This protein binds this small molecule.
Small molecule (SMILES): N[C@@H](Cc1c[nH]c[nH+]1)C(=O)O

Sequence of chain 3.A:
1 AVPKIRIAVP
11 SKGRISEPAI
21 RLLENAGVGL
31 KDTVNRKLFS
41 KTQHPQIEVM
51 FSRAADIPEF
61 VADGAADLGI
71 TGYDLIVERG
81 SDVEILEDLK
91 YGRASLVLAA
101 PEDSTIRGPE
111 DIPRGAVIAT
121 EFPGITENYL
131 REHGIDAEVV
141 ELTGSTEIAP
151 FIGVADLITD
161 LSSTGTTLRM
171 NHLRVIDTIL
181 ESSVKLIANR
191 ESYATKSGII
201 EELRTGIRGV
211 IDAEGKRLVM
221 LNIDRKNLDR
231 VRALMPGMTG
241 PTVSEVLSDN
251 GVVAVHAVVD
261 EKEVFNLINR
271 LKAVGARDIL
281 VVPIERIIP

Sequence of chain 1.A:
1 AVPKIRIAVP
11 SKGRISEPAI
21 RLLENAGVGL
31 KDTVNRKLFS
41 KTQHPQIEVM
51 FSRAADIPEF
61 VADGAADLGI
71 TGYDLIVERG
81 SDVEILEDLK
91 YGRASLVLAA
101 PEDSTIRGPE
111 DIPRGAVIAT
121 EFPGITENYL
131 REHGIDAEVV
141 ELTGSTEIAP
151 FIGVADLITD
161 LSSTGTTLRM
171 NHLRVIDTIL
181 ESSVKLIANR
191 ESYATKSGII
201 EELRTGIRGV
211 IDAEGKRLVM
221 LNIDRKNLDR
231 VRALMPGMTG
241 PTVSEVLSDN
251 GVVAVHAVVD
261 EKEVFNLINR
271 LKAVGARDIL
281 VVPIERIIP

Binding-site contacts:
Ligand atom N contacts residue VAL246 of chain 3.A at 4.0 Å.
Ligand atom CD2 contacts residue ASP278 of chain 3.A at 3.8 Å.
Ligand atom N contacts residue GLY240 of chain 1.A at 2.8 Å (h-bond).
Ligand atom ND1 contacts residue ASN222 of chain 3.A at 3.6 Å.
Ligand atom NE2 contacts residue LEU221 of chain 3.A at 3.8 Å.
Ligand atom CE1 contacts residue ASN222 of chain 3.A at 3.6 Å.
Ligand atom CD2 contacts residue VAL258 of chain 1.A at 4.1 Å (hydrophobic).
Ligand atom CA contacts residue ASN222 of chain 3.A at 4.2 Å.
Ligand atom C contacts residue GLY240 of chain 1.A at 3.5 Å.
Ligand atom C contacts residue ASN222 of chain 3.A at 3.7 Å.
Ligand atom NE2 contacts residue LEU280 of chain 3.A at 3.8 Å.
Ligand atom CD2 contacts residue ASN222 of chain 3.A at 3.3 Å.
Ligand atom CA contacts residue THR242 of chain 1.A at 3.5 Å.
Ligand atom CG contacts residue LEU280 of chain 3.A at 4.0 Å (hydrophobic).
Ligand atom N contacts residue THR242 of chain 1.A at 2.6 Å (h-bond).
Ligand atom CB contacts residue VAL258 of chain 1.A at 4.1 Å (hydrophobic).
Ligand atom CA contacts residue HIS256 of chain 1.A at 3.8 Å.
Ligand atom ND1 contacts residue THR242 of chain 1.A at 4.1 Å.
Ligand atom O contacts residue VAL258 of chain 1.A at 3.2 Å (h-bond).
Ligand atom CE1 contacts residue ASP278 of chain 3.A at 4.0 Å.
Ligand atom CB contacts residue THR242 of chain 1.A at 3.7 Å.
Ligand atom OXT contacts residue GLY240 of chain 1.A at 3.4 Å (h-bond).
Ligand atom CA contacts residue GLY240 of chain 1.A at 3.3 Å.
Ligand atom N contacts residue ASN222 of chain 3.A at 3.1 Å (h-bond).
Ligand atom OXT contacts residue THR239 of chain 1.A at 3.1 Å (h-bond).
Ligand atom OXT contacts residue ASN222 of chain 3.A at 2.7 Å (h-bond).
Ligand atom NE2 contacts residue ASP278 of chain 3.A at 3.0 Å (salt-bridge).
Ligand atom ND1 contacts residue LEU280 of chain 3.A at 4.1 Å.
Ligand atom CE1 contacts residue MET220 of chain 3.A at 3.7 Å (hydrophobic).
Ligand atom O contacts residue ALA257 of chain 1.A at 3.9 Å.
Ligand atom OXT contacts residue MET238 of chain 1.A at 3.1 Å (h-bond).
Ligand atom CD2 contacts residue LEU280 of chain 3.A at 3.8 Å (hydrophobic).
Ligand atom CE1 contacts residue LEU221 of chain 3.A at 3.4 Å (hydrophobic).
Ligand atom C contacts residue MET238 of chain 1.A at 3.4 Å (hydrophobic).
Ligand atom NE2 contacts residue ASN222 of chain 3.A at 3.6 Å (h-bond).
Ligand atom O contacts residue GLY237 of chain 1.A at 3.4 Å.
Ligand atom O contacts residue MET238 of chain 1.A at 2.8 Å (h-bond).
Ligand atom CG contacts residue ASN222 of chain 3.A at 3.8 Å.
Ligand atom CA contacts residue ALA257 of chain 1.A at 4.1 Å (hydrophobic).
Ligand atom CE1 contacts residue LEU280 of chain 3.A at 4.1 Å (hydrophobic).